Sequence of chain 1.J:
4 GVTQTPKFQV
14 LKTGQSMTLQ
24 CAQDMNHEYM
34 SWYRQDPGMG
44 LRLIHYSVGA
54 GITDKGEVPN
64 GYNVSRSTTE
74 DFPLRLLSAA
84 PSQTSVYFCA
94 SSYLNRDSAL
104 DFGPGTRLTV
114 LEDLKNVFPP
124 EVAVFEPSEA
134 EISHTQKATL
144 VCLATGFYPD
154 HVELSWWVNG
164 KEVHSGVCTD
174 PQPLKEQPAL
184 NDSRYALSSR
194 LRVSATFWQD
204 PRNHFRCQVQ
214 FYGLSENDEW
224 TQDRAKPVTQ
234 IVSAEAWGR

Sequence of chain 1.F:
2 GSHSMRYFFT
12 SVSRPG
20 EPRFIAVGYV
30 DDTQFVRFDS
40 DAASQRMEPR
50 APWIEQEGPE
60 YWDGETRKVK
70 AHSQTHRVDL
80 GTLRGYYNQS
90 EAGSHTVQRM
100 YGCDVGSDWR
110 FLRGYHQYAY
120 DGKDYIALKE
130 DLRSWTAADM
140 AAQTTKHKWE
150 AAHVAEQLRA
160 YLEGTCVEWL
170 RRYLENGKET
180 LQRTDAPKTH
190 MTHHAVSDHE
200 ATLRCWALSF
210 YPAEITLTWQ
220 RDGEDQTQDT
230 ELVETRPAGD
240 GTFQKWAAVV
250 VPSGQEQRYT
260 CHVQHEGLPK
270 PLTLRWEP

Binding-site contacts:
Ligand atom O contacts residue TYR85 of chain 1.F at 2.7 Å (h-bond).
Ligand atom SD contacts residue GLY95 of chain 1.I at 3.0 Å (h-bond).
Ligand atom CB contacts residue GLU64 of chain 1.F at 3.4 Å.
Ligand atom N contacts residue LEU97 of chain 1.J at 3.0 Å (h-bond).
Ligand atom O contacts residue HIS71 of chain 1.F at 3.3 Å.
Ligand atom O contacts residue TYR160 of chain 1.F at 2.7 Å (h-bond).
Ligand atom OG1 contacts residue VAL153 of chain 1.F at 3.3 Å.
Ligand atom OG contacts residue GLU64 of chain 1.F at 2.9 Å (salt-bridge).
Ligand atom O contacts residue TRP148 of chain 1.F at 2.5 Å (h-bond).
Ligand atom CD1 contacts residue HIS71 of chain 1.F at 3.4 Å.
Ligand atom OG1 contacts residue ASN98 of chain 1.J at 2.9 Å (h-bond).
Ligand atom CB contacts residue TRP168 of chain 1.F at 3.4 Å (hydrophobic).
Ligand atom C contacts residue TYR98 of chain 1.I at 3.4 Å (hydrophobic).
Ligand atom CD2 contacts residue TYR100 of chain 1.F at 3.4 Å (hydrophobic).
Ligand atom NE2 contacts residue GLU31 of chain 1.J at 2.9 Å (salt-bridge).
Ligand atom C contacts residue TYR85 of chain 1.F at 3.4 Å (hydrophobic).
Ligand atom N contacts residue TYR8 of chain 1.F at 3.1 Å (h-bond).
Ligand atom CG contacts residue GLU64 of chain 1.F at 3.2 Å.
Ligand atom CG contacts residue GLU31 of chain 1.J at 3.3 Å.
Ligand atom CD2 contacts residue TYR8 of chain 1.F at 3.4 Å (hydrophobic).
Ligand atom OXT contacts residue LYS147 of chain 1.F at 2.8 Å (salt-bridge).
Ligand atom OXT contacts residue TYR85 of chain 1.F at 3.3 Å (h-bond).
Ligand atom CE3 contacts residue LEU97 of chain 1.J at 3.4 Å (hydrophobic).
Ligand atom CD1 contacts residue TYR160 of chain 1.F at 3.4 Å (hydrophobic).
Ligand atom O contacts residue LYS67 of chain 1.F at 3.0 Å (salt-bridge).
Ligand atom OE1 contacts residue VAL77 of chain 1.F at 3.4 Å.
Ligand atom O contacts residue LEU97 of chain 1.J at 3.3 Å.
Ligand atom NE1 contacts residue GLN32 of chain 1.I at 2.7 Å (h-bond).
Ligand atom N contacts residue ASP78 of chain 1.F at 3.0 Å (salt-bridge).
Ligand atom OG contacts residue LYS67 of chain 1.F at 2.6 Å (salt-bridge).
Ligand atom N contacts residue TYR172 of chain 1.F at 3.0 Å (h-bond).
Ligand atom NE2 contacts residue ASN29 of chain 1.J at 2.7 Å (h-bond).
Ligand atom CD1 contacts residue MET46 of chain 1.F at 3.3 Å (hydrophobic).
Ligand atom O contacts residue THR144 of chain 1.F at 2.9 Å (h-bond).
Ligand atom CA contacts residue LEU97 of chain 1.J at 3.2 Å (hydrophobic).
Ligand atom CB contacts residue TYR100 of chain 1.F at 3.3 Å (hydrophobic).
Ligand atom O contacts residue TYR98 of chain 1.I at 2.6 Å (h-bond).
Ligand atom N contacts residue TYR100 of chain 1.F at 3.1 Å (h-bond).
Ligand atom CE contacts residue GLY95 of chain 1.I at 3.0 Å.
Ligand atom N contacts residue GLU64 of chain 1.F at 2.8 Å (salt-bridge).

Sequence of chain 1.I:
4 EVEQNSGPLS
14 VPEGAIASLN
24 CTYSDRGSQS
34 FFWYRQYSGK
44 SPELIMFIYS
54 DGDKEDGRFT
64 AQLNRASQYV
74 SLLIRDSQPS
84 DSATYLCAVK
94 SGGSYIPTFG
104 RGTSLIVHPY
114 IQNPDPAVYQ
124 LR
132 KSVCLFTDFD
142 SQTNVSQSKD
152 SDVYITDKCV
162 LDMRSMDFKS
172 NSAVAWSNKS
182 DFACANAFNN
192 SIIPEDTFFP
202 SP

This small molecule binds to this protein.
Small molecule (SMILES): CC[C@H](C)[C@H](NC(=O)[C@H](CC1=CN=C2C=CC=CC12)NC(=O)[C@H](CCSC)NC(=O)[C@H](CC(C)C)NC(=O)[C@H](CC(C)C)NC(=O)[C@@H](N)CO)C(=O)N[C@H](C(=O)N[C@@H](CCC(N)=O)C(=O)N[C@H](C(=O)O)C(C)C)[C@@H](C)O